Sequence of chain 1.B:
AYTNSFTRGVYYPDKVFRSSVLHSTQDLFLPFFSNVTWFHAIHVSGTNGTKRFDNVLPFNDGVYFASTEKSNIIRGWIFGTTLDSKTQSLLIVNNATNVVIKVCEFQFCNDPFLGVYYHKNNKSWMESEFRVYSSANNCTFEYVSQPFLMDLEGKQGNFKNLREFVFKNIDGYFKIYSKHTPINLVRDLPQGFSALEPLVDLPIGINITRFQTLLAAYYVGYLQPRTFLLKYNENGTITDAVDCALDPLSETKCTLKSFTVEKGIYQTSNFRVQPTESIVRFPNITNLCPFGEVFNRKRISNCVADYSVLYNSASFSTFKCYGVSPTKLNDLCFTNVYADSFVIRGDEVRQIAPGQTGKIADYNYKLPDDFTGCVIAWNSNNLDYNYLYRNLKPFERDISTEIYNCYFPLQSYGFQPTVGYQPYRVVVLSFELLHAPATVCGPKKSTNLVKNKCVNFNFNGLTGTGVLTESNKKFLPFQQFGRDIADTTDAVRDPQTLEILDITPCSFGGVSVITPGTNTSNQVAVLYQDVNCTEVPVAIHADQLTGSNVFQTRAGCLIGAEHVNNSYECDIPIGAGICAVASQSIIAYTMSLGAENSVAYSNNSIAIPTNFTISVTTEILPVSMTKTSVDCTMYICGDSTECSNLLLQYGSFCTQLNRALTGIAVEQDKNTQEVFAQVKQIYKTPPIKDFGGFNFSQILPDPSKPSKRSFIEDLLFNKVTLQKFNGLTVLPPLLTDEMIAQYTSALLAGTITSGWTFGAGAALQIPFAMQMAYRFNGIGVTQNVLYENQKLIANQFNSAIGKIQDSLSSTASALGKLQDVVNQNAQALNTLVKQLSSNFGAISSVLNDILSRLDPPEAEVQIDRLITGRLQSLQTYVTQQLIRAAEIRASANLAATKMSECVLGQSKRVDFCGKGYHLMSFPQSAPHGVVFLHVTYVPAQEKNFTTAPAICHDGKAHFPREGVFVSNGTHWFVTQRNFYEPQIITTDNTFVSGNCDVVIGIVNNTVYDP

Binding-site contacts:
Ligand atom C1 contacts residue ASN152 of chain 1.B at 1.4 Å.
Ligand atom O5 contacts residue ASN152 of chain 1.B at 2.3 Å (h-bond).
Ligand atom C3 contacts residue ASN152 of chain 1.B at 3.8 Å.
Ligand atom C4 contacts residue ASN152 of chain 1.B at 4.3 Å.
Ligand atom N2 contacts residue ASN152 of chain 1.B at 2.9 Å (h-bond).
Ligand atom O7 contacts residue ASN151 of chain 1.B at 4.1 Å.
Ligand atom C5 contacts residue ASN152 of chain 1.B at 3.6 Å.
Ligand atom C2 contacts residue ASN152 of chain 1.B at 2.5 Å.
Ligand atom N2 contacts residue ASN151 of chain 1.B at 3.9 Å.
Ligand atom C7 contacts residue ASN152 of chain 1.B at 4.0 Å.
Ligand atom C8 contacts residue ASN151 of chain 1.B at 3.7 Å.
Ligand atom C7 contacts residue ASN151 of chain 1.B at 3.7 Å.

This protein binds this small molecule.
Small molecule (SMILES): CC(=O)N[C@@H]1[C@@H](O)[C@H](O)[C@@H](CO)O[C@H]1O